Binding-site contacts:
Ligand atom CD2 contacts residue TYR6 of chain 1.A at 3.4 Å (hydrophobic).
Ligand atom N contacts residue TYR6 of chain 1.A at 3.7 Å.
Ligand atom O contacts residue TRP166 of chain 1.A at 3.7 Å.
Ligand atom CA contacts residue TRP166 of chain 1.A at 3.6 Å (hydrophobic).
Ligand atom N contacts residue TYR6 of chain 1.A at 2.8 Å (h-bond).
Ligand atom CD1 contacts residue LEU155 of chain 1.A at 3.4 Å (hydrophobic).
Ligand atom O contacts residue ARG96 of chain 1.A at 3.0 Å (salt-bridge).
Ligand atom N contacts residue TYR98 of chain 1.A at 3.1 Å (h-bond).
Ligand atom CA contacts residue TYR170 of chain 1.A at 3.5 Å (hydrophobic).
Ligand atom O contacts residue TYR158 of chain 1.A at 2.5 Å (h-bond).
Ligand atom CD1 contacts residue ARG96 of chain 1.A at 3.6 Å.
Ligand atom CD2 contacts residue ARG96 of chain 1.A at 3.6 Å.
Ligand atom CA contacts residue TYR6 of chain 1.A at 3.2 Å (hydrophobic).
Ligand atom O contacts residue LYS145 of chain 1.A at 3.1 Å.
Ligand atom N contacts residue GLU62 of chain 1.A at 3.0 Å (salt-bridge).
Ligand atom CD2 contacts residue PHE8 of chain 1.A at 3.6 Å (hydrophobic).
Ligand atom N contacts residue TYR158 of chain 1.A at 3.6 Å.
Ligand atom CD2 contacts residue TYR158 of chain 1.A at 3.6 Å (hydrophobic).
Ligand atom N contacts residue LYS65 of chain 1.A at 3.4 Å (salt-bridge).
Ligand atom CB contacts residue GLU62 of chain 1.A at 3.7 Å.
Ligand atom O contacts residue HIS69 of chain 1.A at 3.3 Å (h-bond).
Ligand atom C contacts residue TYR6 of chain 1.A at 3.4 Å (hydrophobic).
Ligand atom CD2 contacts residue HIS73 of chain 1.A at 3.5 Å.
Ligand atom CD1 contacts residue VAL66 of chain 1.A at 3.4 Å (hydrophobic).
Ligand atom O contacts residue LYS65 of chain 1.A at 2.8 Å (salt-bridge).
Ligand atom CB contacts residue TYR98 of chain 1.A at 3.5 Å (hydrophobic).
Ligand atom CG2 contacts residue ASP76 of chain 1.A at 3.3 Å.
Ligand atom N contacts residue TRP166 of chain 1.A at 3.4 Å.
Ligand atom C contacts residue LYS145 of chain 1.A at 3.4 Å.
Ligand atom O contacts residue THR142 of chain 1.A at 2.8 Å (h-bond).
Ligand atom N contacts residue ASP76 of chain 1.A at 2.9 Å (salt-bridge).
Ligand atom N contacts residue TYR170 of chain 1.A at 2.7 Å (h-bond).
Ligand atom O contacts residue TRP146 of chain 1.A at 2.8 Å (h-bond).
Ligand atom C contacts residue TYR158 of chain 1.A at 3.7 Å (hydrophobic).
Ligand atom CD2 contacts residue TYR98 of chain 1.A at 3.2 Å (hydrophobic).
Ligand atom CG contacts residue ARG96 of chain 1.A at 3.5 Å.
Ligand atom CA contacts residue TYR98 of chain 1.A at 3.7 Å (hydrophobic).
Ligand atom CG contacts residue GLU62 of chain 1.A at 3.4 Å.
Ligand atom CA contacts residue GLU62 of chain 1.A at 3.6 Å.
Ligand atom CA contacts residue ASP76 of chain 1.A at 3.6 Å.

Sequence of chain 1.A:
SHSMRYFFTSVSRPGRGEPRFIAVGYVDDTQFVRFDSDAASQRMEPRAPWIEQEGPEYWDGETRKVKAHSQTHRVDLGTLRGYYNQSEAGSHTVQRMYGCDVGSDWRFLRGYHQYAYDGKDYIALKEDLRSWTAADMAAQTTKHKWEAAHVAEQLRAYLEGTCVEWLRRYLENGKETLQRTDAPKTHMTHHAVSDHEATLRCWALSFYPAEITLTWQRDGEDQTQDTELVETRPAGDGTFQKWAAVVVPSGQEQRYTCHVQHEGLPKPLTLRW

A protein and the small-molecule ligand that binds it are described below.
Small molecule (SMILES): CC(C)C[C@H](NC(=O)CN)C(=O)N[C@@H](CC(C)C)C(=O)N1CCC[C@H]1C(=O)N[C@@H](C)C(=O)N[C@@H](CC(C)C)C(=O)N1CCC[C@H]1C(=O)N[C@@H](C)C(=O)N[C@H](C(=O)NCC(=O)NCC=O)C(C)C